Sequence of chain 25.E:
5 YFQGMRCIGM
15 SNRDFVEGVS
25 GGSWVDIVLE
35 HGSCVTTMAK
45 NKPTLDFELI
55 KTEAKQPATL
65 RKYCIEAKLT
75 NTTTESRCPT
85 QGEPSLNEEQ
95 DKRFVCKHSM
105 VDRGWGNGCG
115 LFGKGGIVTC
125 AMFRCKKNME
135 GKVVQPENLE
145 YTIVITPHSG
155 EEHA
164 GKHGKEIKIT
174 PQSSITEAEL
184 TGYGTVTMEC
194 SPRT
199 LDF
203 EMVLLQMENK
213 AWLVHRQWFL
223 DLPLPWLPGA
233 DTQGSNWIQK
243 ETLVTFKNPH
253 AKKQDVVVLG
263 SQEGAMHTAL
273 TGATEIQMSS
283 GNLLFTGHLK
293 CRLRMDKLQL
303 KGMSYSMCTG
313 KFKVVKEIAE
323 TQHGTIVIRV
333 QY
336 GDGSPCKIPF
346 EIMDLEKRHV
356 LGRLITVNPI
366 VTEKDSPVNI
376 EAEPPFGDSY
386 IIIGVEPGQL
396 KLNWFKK

Binding-site contacts:
Ligand atom C8 contacts residue PHE98 of chain 25.E at 3.6 Å (hydrophobic).
Ligand atom N2 contacts residue ASN75 of chain 25.E at 3.0 Å (h-bond).
Ligand atom C7 contacts residue MET126 of chain 25.E at 3.8 Å (hydrophobic).
Ligand atom O5 contacts residue THR48 of chain 25.F at 4.0 Å.
Ligand atom C4 contacts residue ASN75 of chain 25.E at 4.0 Å.
Ligand atom C3 contacts residue NAG1 of chain 25.Z at 3.3 Å.
Ligand atom C4 contacts residue NAG1 of chain 25.Z at 2.9 Å.
Ligand atom C2 contacts residue ASN75 of chain 25.E at 2.6 Å.
Ligand atom C7 contacts residue ASN75 of chain 25.E at 2.8 Å.
Ligand atom C5 contacts residue ASN75 of chain 25.E at 3.2 Å.
Ligand atom C6 contacts residue CYS45 of chain 25.F at 4.4 Å (hydrophobic).
Ligand atom O6 contacts residue NAG1 of chain 25.Z at 4.1 Å.
Ligand atom C6 contacts residue THR48 of chain 25.F at 4.4 Å.
Ligand atom O4 contacts residue NAG1 of chain 25.Z at 1.6 Å.
Ligand atom O7 contacts residue ASN75 of chain 25.E at 3.2 Å (h-bond).
Ligand atom C1 contacts residue ASN75 of chain 25.E at 1.3 Å.
Ligand atom C8 contacts residue ASN75 of chain 25.E at 3.0 Å.
Ligand atom C6 contacts residue NAG1 of chain 25.Z at 3.4 Å.
Ligand atom C3 contacts residue ASN75 of chain 25.E at 3.5 Å.
Ligand atom O5 contacts residue ASN75 of chain 25.E at 2.1 Å (h-bond).
Ligand atom C5 contacts residue NAG1 of chain 25.Z at 3.7 Å.
Ligand atom O6 contacts residue THR48 of chain 25.F at 4.0 Å.
Ligand atom O6 contacts residue CYS45 of chain 25.F at 3.4 Å (h-bond).
Ligand atom C8 contacts residue MET126 of chain 25.E at 3.7 Å (hydrophobic).
Ligand atom C6 contacts residue ASN75 of chain 25.E at 3.8 Å.
Ligand atom O3 contacts residue NAG1 of chain 25.Z at 2.4 Å (h-bond).
Ligand atom C2 contacts residue NAG1 of chain 25.Z at 4.1 Å.
Ligand atom O6 contacts residue ASN75 of chain 25.E at 3.8 Å.
Ligand atom O7 contacts residue MET126 of chain 25.E at 3.1 Å.
Ligand atom O6 contacts residue GLU46 of chain 25.F at 3.8 Å.

Sequence of chain 25.F:
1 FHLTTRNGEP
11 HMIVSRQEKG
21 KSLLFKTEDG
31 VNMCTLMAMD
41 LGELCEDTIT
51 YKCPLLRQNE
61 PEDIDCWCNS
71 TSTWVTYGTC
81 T

A small-molecule ligand and the protein it binds are described below.
Small molecule (SMILES): CC(=O)N[C@@H]1[C@@H](O)[C@H](O)[C@@H](CO)O[C@H]1O